Binding-site contacts:
Ligand atom O7 contacts residue GLN680 of chain 1.A at 2.9 Å (h-bond).
Ligand atom C7 contacts residue TRP652 of chain 1.A at 4.2 Å (hydrophobic).
Ligand atom C3 contacts residue SER1 of chain 1.W at 3.0 Å.
Ligand atom C1 contacts residue HIS656 of chain 1.A at 4.0 Å.
Ligand atom C4 contacts residue PO41 of chain 1.E at 3.3 Å.
Ligand atom C8 contacts residue ASN739 of chain 1.A at 3.6 Å.
Ligand atom O6 contacts residue GLY653 of chain 1.A at 3.2 Å.
Ligand atom C6 contacts residue SER1 of chain 1.W at 4.1 Å.
Ligand atom O7 contacts residue ARG702 of chain 1.A at 3.1 Å (salt-bridge).
Ligand atom O6 contacts residue PO41 of chain 1.E at 4.2 Å.
Ligand atom C2 contacts residue TRP652 of chain 1.A at 4.0 Å (hydrophobic).
Ligand atom C7 contacts residue ARG702 of chain 1.A at 3.5 Å.
Ligand atom O4 contacts residue PO41 of chain 1.E at 2.6 Å (h-bond).
Ligand atom C8 contacts residue HIS656 of chain 1.A at 3.9 Å.
Ligand atom O5 contacts residue GLY653 of chain 1.A at 3.9 Å.
Ligand atom C1 contacts residue ARG702 of chain 1.A at 4.1 Å.
Ligand atom C8 contacts residue TYR736 of chain 1.A at 3.7 Å (hydrophobic).
Ligand atom C4 contacts residue SER1 of chain 1.W at 3.5 Å.
Ligand atom C5 contacts residue SER1 of chain 1.W at 2.8 Å.
Ligand atom C7 contacts residue SER1 of chain 1.W at 4.0 Å.
Ligand atom O5 contacts residue TRP652 of chain 1.A at 4.1 Å.
Ligand atom C7 contacts residue HIS656 of chain 1.A at 3.6 Å.
Ligand atom O5 contacts residue SER1 of chain 1.W at 2.4 Å (h-bond).
Ligand atom C2 contacts residue SER1 of chain 1.W at 2.5 Å.
Ligand atom O5 contacts residue PO41 of chain 1.E at 3.8 Å.
Ligand atom O2 contacts residue ARG702 of chain 1.A at 3.6 Å.
Ligand atom O7 contacts residue HIS656 of chain 1.A at 3.4 Å (h-bond).
Ligand atom C8 contacts residue GLN680 of chain 1.A at 3.6 Å.
Ligand atom O4 contacts residue TRP652 of chain 1.A at 3.4 Å.
Ligand atom O3 contacts residue ARG702 of chain 1.A at 3.1 Å (salt-bridge).
Ligand atom N2 contacts residue SER1 of chain 1.W at 2.9 Å (h-bond).
Ligand atom C7 contacts residue GLN680 of chain 1.A at 3.6 Å.
Ligand atom C2 contacts residue ARG702 of chain 1.A at 4.1 Å.
Ligand atom N2 contacts residue ARG702 of chain 1.A at 3.9 Å.
Ligand atom C3 contacts residue ARG702 of chain 1.A at 3.9 Å.
Ligand atom C1 contacts residue SER1 of chain 1.W at 1.4 Å.
Ligand atom O7 contacts residue TRP652 of chain 1.A at 3.1 Å (h-bond).
Ligand atom C4 contacts residue ARG702 of chain 1.A at 4.0 Å.
Ligand atom O4 contacts residue ARG702 of chain 1.A at 3.1 Å (salt-bridge).
Ligand atom O3 contacts residue PO41 of chain 1.E at 4.1 Å.

The protein below binds the small molecule below.
Small molecule (SMILES): CC(=O)N[C@H]1CO[C@H](CO)[C@H](O)[C@@H]1O[C@@H]1O[C@H](CO)[C@H](O)[C@H](O)[C@H]1O

Sequence of chain 1.A:
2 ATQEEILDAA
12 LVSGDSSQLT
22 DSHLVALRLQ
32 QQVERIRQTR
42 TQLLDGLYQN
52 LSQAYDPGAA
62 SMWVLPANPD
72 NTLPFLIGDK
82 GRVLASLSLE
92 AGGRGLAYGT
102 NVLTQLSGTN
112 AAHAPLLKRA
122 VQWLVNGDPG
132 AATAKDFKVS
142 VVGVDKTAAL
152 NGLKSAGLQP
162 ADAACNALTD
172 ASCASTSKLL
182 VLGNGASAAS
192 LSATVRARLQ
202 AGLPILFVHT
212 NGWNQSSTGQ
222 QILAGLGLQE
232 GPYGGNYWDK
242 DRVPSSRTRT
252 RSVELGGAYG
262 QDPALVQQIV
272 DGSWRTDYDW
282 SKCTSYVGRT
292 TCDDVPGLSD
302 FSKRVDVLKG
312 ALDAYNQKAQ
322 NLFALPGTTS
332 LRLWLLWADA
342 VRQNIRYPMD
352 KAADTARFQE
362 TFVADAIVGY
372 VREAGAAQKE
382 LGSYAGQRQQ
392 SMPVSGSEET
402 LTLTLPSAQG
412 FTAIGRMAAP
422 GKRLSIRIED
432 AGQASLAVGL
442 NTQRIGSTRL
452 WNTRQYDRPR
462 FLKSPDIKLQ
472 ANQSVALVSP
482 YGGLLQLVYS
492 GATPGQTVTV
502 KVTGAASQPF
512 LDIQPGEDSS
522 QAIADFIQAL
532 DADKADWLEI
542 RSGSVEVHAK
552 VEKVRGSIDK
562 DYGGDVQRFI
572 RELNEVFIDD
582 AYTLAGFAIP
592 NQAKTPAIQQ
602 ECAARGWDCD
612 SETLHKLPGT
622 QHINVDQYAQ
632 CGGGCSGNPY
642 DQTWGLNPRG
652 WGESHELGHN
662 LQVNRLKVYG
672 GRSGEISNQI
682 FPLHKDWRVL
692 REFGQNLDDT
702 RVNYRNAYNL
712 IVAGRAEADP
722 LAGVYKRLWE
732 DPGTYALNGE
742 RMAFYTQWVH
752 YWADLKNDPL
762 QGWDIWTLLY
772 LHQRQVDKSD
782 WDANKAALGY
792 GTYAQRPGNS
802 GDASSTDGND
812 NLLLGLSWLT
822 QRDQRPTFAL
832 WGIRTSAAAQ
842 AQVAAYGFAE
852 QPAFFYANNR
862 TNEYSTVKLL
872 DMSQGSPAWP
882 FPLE